The small molecule below binds the protein below.
Small molecule (SMILES): OC[C@H]1OC=C(O)[C@@H](O)[C@@H]1O

Binding-site contacts:
Ligand atom C6 contacts residue HIS438 of chain 1.E at 3.6 Å.
Ligand atom C2 contacts residue HIS438 of chain 1.E at 3.2 Å.
Ligand atom C1 contacts residue UDP1 of chain 1.OA at 2.9 Å.
Ligand atom C1 contacts residue NHF1 of chain 1.UA at 0.6 Å.
Ligand atom O4 contacts residue UDP1 of chain 1.OA at 2.4 Å (h-bond).
Ligand atom O3 contacts residue NHF1 of chain 1.UA at 0.4 Å (h-bond).
Ligand atom O5 contacts residue GLN304 of chain 1.E at 3.8 Å.
Ligand atom C1 contacts residue HIS438 of chain 1.E at 3.3 Å.
Ligand atom O3 contacts residue HIS438 of chain 1.E at 3.8 Å.
Ligand atom C3 contacts residue UDP1 of chain 1.OA at 3.3 Å.
Ligand atom C3 contacts residue HIS438 of chain 1.E at 3.8 Å.
Ligand atom O3 contacts residue ALA676 of chain 1.E at 3.4 Å.
Ligand atom O3 contacts residue PHE677 of chain 1.E at 2.9 Å (h-bond).
Ligand atom C4 contacts residue GLY678 of chain 1.E at 3.9 Å.
Ligand atom O4 contacts residue GLY678 of chain 1.E at 3.1 Å (h-bond).
Ligand atom C6 contacts residue NHF1 of chain 1.UA at 0.4 Å.
Ligand atom C3 contacts residue NHF1 of chain 1.UA at 0.4 Å.
Ligand atom O4 contacts residue LEU679 of chain 1.E at 3.2 Å (h-bond).
Ligand atom O2 contacts residue UDP1 of chain 1.OA at 2.9 Å (h-bond).
Ligand atom C5 contacts residue UDP1 of chain 1.OA at 3.5 Å.
Ligand atom O5 contacts residue UDP1 of chain 1.OA at 3.4 Å (h-bond).
Ligand atom O2 contacts residue HIS438 of chain 1.E at 3.5 Å (h-bond).
Ligand atom C2 contacts residue NHF1 of chain 1.UA at 0.5 Å.
Ligand atom O2 contacts residue NHF1 of chain 1.UA at 0.3 Å (h-bond).
Ligand atom O2 contacts residue ALA439 of chain 1.E at 3.9 Å.
Ligand atom O6 contacts residue NHF1 of chain 1.UA at 1.1 Å.
Ligand atom O3 contacts residue GLU675 of chain 1.E at 3.0 Å (salt-bridge).
Ligand atom O6 contacts residue HIS438 of chain 1.E at 2.7 Å (h-bond).
Ligand atom O4 contacts residue PHE677 of chain 1.E at 3.3 Å.
Ligand atom C4 contacts residue UDP1 of chain 1.OA at 3.2 Å.
Ligand atom C5 contacts residue NHF1 of chain 1.UA at 0.8 Å.
Ligand atom O5 contacts residue HIS438 of chain 1.E at 3.5 Å.
Ligand atom C4 contacts residue NHF1 of chain 1.UA at 0.7 Å.
Ligand atom O6 contacts residue TYR307 of chain 1.E at 3.9 Å.
Ligand atom C4 contacts residue PHE677 of chain 1.E at 3.6 Å (hydrophobic).
Ligand atom O4 contacts residue NHF1 of chain 1.UA at 0.7 Å (h-bond).
Ligand atom C3 contacts residue GLU675 of chain 1.E at 3.5 Å.
Ligand atom C2 contacts residue UDP1 of chain 1.OA at 3.1 Å.
Ligand atom O3 contacts residue GLY678 of chain 1.E at 3.4 Å (h-bond).
Ligand atom O5 contacts residue NHF1 of chain 1.UA at 0.7 Å.

Sequence of chain 1.E:
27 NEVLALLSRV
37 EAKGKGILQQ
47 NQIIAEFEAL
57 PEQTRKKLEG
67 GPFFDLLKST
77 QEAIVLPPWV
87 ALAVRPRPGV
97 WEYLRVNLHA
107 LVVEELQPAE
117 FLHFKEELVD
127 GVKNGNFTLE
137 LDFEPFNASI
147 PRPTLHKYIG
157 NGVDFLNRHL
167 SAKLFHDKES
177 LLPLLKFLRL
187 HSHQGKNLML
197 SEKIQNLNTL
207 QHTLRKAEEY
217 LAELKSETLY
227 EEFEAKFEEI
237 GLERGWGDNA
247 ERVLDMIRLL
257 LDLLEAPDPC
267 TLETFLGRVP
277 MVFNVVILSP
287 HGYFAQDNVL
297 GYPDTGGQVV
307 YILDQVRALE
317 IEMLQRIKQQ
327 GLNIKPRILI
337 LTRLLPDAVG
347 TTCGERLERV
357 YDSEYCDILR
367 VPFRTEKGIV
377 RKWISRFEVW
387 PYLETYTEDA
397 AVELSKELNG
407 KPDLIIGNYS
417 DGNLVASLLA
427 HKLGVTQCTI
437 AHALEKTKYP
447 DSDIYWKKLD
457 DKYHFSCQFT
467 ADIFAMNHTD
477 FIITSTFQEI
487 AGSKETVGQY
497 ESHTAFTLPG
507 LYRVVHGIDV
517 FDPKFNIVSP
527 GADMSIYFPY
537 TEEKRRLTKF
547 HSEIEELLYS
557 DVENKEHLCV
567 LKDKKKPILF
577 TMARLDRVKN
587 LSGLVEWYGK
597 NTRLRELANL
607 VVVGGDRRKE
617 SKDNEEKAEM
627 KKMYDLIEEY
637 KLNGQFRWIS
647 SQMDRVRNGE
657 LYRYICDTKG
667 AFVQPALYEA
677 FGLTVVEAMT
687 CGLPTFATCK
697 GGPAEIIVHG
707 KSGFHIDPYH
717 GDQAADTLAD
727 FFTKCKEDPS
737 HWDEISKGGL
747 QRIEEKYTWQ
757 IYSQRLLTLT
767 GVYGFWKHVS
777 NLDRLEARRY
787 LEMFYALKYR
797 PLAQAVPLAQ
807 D